Binding-site contacts:
Ligand atom C14 contacts residue HZ51 of chain 1.D at 0.5 Å.
Ligand atom C contacts residue HZ81 of chain 1.E at 0.0 Å.
Ligand atom C21 contacts residue HZ81 of chain 1.E at 1.0 Å.
Ligand atom N2 contacts residue HZ81 of chain 1.E at 0.1 Å (h-bond).
Ligand atom C9 contacts residue HZ81 of chain 1.E at 0.3 Å.
Ligand atom C18 contacts residue HZ81 of chain 1.E at 0.1 Å.
Ligand atom C19 contacts residue HZ81 of chain 1.E at 0.3 Å.
Ligand atom N4 contacts residue HZ51 of chain 1.D at 0.9 Å (h-bond).
Ligand atom C12 contacts residue HZ51 of chain 1.D at 1.4 Å.
Ligand atom C17 contacts residue HZ81 of chain 1.E at 0.0 Å.
Ligand atom S contacts residue HZ81 of chain 1.E at 2.0 Å.
Ligand atom C10 contacts residue HZ81 of chain 1.E at 0.2 Å.
Ligand atom C13 contacts residue HZ51 of chain 1.D at 2.5 Å.
Ligand atom C8 contacts residue HZ81 of chain 1.E at 0.5 Å.
Ligand atom C2 contacts residue HZ81 of chain 1.E at 0.1 Å.
Ligand atom O contacts residue HZ51 of chain 1.D at 2.8 Å (h-bond).
Ligand atom C15 contacts residue HZ51 of chain 1.D at 0.9 Å.
Ligand atom C11 contacts residue HZ51 of chain 1.D at 0.6 Å.
Ligand atom S contacts residue HZ51 of chain 1.D at 2.0 Å (h-bond).
Ligand atom C16 contacts residue HZ51 of chain 1.D at 0.9 Å.
Ligand atom N6 contacts residue HZ81 of chain 1.E at 0.1 Å (h-bond).
Ligand atom C3 contacts residue HZ81 of chain 1.E at 0.1 Å.
Ligand atom O1 contacts residue HZ81 of chain 1.E at 2.4 Å.
Ligand atom N contacts residue HZ81 of chain 1.E at 0.1 Å (h-bond).
Ligand atom O contacts residue GLY397 of chain 1.A at 2.9 Å (h-bond).
Ligand atom C23 contacts residue HZ81 of chain 1.E at 0.1 Å.
Ligand atom C16 contacts residue PHE232 of chain 1.A at 2.7 Å (hydrophobic).
Ligand atom C1 contacts residue HZ81 of chain 1.E at 0.1 Å.
Ligand atom C5 contacts residue HZ81 of chain 1.E at 0.2 Å.
Ligand atom C7 contacts residue HZ81 of chain 1.E at 0.5 Å.
Ligand atom C22 contacts residue HZ81 of chain 1.E at 0.2 Å.
Ligand atom C8 contacts residue HZ51 of chain 1.D at 2.5 Å.
Ligand atom N2 contacts residue TYR345 of chain 1.A at 2.8 Å (h-bond).
Ligand atom C6 contacts residue HZ81 of chain 1.E at 0.4 Å.
Ligand atom N3 contacts residue HZ51 of chain 1.D at 0.8 Å (h-bond).
Ligand atom N5 contacts residue HZ51 of chain 1.D at 1.2 Å.
Ligand atom N7 contacts residue HZ81 of chain 1.E at 0.6 Å (h-bond).
Ligand atom C4 contacts residue HZ81 of chain 1.E at 0.1 Å.
Ligand atom N1 contacts residue HZ81 of chain 1.E at 0.0 Å (h-bond).
Ligand atom C20 contacts residue HZ81 of chain 1.E at 0.8 Å.

Sequence of chain 1.A:
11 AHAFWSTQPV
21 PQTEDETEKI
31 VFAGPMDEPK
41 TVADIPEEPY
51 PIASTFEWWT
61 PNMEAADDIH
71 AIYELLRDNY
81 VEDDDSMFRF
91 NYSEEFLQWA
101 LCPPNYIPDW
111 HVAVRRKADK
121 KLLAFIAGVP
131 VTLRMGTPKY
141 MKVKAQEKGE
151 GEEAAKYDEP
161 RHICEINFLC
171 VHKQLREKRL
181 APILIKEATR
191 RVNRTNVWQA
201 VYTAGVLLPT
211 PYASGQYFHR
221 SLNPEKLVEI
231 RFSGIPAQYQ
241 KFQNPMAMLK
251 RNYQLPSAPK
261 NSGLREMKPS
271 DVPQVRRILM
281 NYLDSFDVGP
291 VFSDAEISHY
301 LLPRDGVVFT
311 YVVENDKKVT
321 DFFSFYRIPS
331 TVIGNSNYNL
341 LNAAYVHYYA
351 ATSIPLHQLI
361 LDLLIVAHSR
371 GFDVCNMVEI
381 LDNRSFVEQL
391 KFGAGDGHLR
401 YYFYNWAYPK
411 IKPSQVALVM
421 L

A protein and the small-molecule ligand that binds it are described below.
Small molecule (SMILES): CCN(C)c1nc(N(C)C2CCN(C)CC2)nc2ccc(S(=O)(=O)Nc3c(C)nn(C)c3C)cc12